Sequence of chain 51.A:
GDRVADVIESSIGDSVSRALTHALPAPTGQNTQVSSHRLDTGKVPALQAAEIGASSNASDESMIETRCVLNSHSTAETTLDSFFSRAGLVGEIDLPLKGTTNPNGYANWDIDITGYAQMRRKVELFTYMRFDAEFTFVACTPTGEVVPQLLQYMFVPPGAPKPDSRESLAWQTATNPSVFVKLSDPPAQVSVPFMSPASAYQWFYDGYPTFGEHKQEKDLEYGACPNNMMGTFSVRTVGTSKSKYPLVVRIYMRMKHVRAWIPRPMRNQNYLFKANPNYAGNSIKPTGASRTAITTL

Binding-site contacts:
Ligand atom CAD contacts residue GLN202 of chain 51.A at 3.6 Å.
Ligand atom CAE contacts residue ASP112 of chain 51.A at 3.6 Å.
Ligand atom CAH contacts residue VAL192 of chain 51.A at 3.9 Å (hydrophobic).
Ligand atom CAG contacts residue ASP112 of chain 51.A at 3.5 Å.
Ligand atom CAG contacts residue TRP203 of chain 51.A at 3.9 Å (hydrophobic).
Ligand atom CAV contacts residue ILE111 of chain 51.A at 3.9 Å (hydrophobic).
Ligand atom OAB contacts residue ILE113 of chain 51.A at 3.3 Å (h-bond).
Ligand atom CAW contacts residue TRP203 of chain 51.A at 3.4 Å (hydrophobic).
Ligand atom CAK contacts residue MET195 of chain 51.A at 3.8 Å (hydrophobic).
Ligand atom OAB contacts residue ASP112 of chain 51.A at 3.6 Å.
Ligand atom CAF contacts residue ASN228 of chain 51.A at 3.2 Å.
Ligand atom CAV contacts residue MET195 of chain 51.A at 3.9 Å (hydrophobic).
Ligand atom NAZ contacts residue TRP203 of chain 51.A at 3.2 Å.
Ligand atom CAQ contacts residue ASN228 of chain 51.A at 3.6 Å.
Ligand atom CAF contacts residue GLN202 of chain 51.A at 3.6 Å.
Ligand atom OAS contacts residue MET195 of chain 51.A at 3.1 Å.
Ligand atom CAI contacts residue PHE155 of chain 51.A at 3.5 Å (hydrophobic).
Ligand atom CAX contacts residue ILE111 of chain 51.A at 3.9 Å (hydrophobic).
Ligand atom CAQ contacts residue TYR201 of chain 51.A at 3.7 Å (hydrophobic).
Ligand atom NAY contacts residue TRP203 of chain 51.A at 3.7 Å.
Ligand atom CAD contacts residue ASN228 of chain 51.A at 3.5 Å.
Ligand atom CAJ contacts residue PHE135 of chain 51.A at 3.8 Å (hydrophobic).
Ligand atom CAP contacts residue TYR201 of chain 51.A at 3.5 Å (hydrophobic).
Ligand atom CAG contacts residue THR114 of chain 51.A at 3.9 Å.
Ligand atom CAL contacts residue ILE111 of chain 51.A at 3.5 Å (hydrophobic).
Ligand atom CAK contacts residue PHE155 of chain 51.A at 3.5 Å (hydrophobic).
Ligand atom CAE contacts residue THR114 of chain 51.A at 3.5 Å.
Ligand atom CAM contacts residue ILE111 of chain 51.A at 3.6 Å (hydrophobic).
Ligand atom CAA contacts residue PHE135 of chain 51.A at 3.8 Å (hydrophobic).
Ligand atom CAM contacts residue MET195 of chain 51.A at 4.0 Å (hydrophobic).
Ligand atom CAW contacts residue ASN228 of chain 51.A at 3.7 Å.
Ligand atom CAT contacts residue TRP203 of chain 51.A at 3.4 Å (hydrophobic).
Ligand atom CAI contacts residue ILE24 of chain 51.C at 3.7 Å (hydrophobic).
Ligand atom OAB contacts residue TRP203 of chain 51.A at 3.7 Å.
Ligand atom CAV contacts residue VAL192 of chain 51.A at 3.9 Å (hydrophobic).
Ligand atom CAL contacts residue PHE135 of chain 51.A at 3.7 Å (hydrophobic).
Ligand atom CAF contacts residue TRP203 of chain 51.A at 3.6 Å (hydrophobic).
Ligand atom CAQ contacts residue TRP203 of chain 51.A at 3.4 Å (hydrophobic).
Ligand atom NAZ contacts residue ASN228 of chain 51.A at 3.9 Å.
Ligand atom OAS contacts residue VAL192 of chain 51.A at 3.9 Å.

Sequence of chain 51.C:
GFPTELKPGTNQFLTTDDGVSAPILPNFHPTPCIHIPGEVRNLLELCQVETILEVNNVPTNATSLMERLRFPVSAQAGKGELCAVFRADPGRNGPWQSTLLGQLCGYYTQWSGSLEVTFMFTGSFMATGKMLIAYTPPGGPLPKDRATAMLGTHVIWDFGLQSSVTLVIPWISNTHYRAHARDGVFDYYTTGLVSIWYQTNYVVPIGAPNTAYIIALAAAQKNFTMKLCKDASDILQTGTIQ

A small-molecule ligand and the protein it binds are described below.
Small molecule (SMILES): C[C@H](CCOc1ccc(I)cc1)CCN1CCN(c2ccncc2)C1=O